Binding-site contacts:
Ligand atom C6 contacts residue VAL34 of chain 1.K at 4.2 Å (hydrophobic).
Ligand atom C2 contacts residue ASN87 of chain 1.K at 4.2 Å.
Ligand atom C3 contacts residue ASN87 of chain 1.K at 3.5 Å.
Ligand atom C contacts residue ASN87 of chain 1.K at 3.2 Å.
Ligand atom O5 contacts residue LEU39 of chain 1.K at 3.7 Å.
Ligand atom C21 contacts residue VAL93 of chain 1.K at 4.1 Å (hydrophobic).
Ligand atom C25 contacts residue TRP28 of chain 1.K at 3.7 Å (hydrophobic).
Ligand atom C10 contacts residue LEU41 of chain 1.K at 4.3 Å (hydrophobic).
Ligand atom O3 contacts residue LEU41 of chain 1.K at 4.1 Å.
Ligand atom C5 contacts residue PHE30 of chain 1.K at 4.3 Å (hydrophobic).
Ligand atom C24 contacts residue LEU39 of chain 1.K at 4.0 Å (hydrophobic).
Ligand atom O2 contacts residue VAL93 of chain 1.K at 3.6 Å.
Ligand atom O1 contacts residue CYS83 of chain 1.K at 3.6 Å.
Ligand atom C27 contacts residue MET96 of chain 1.K at 4.0 Å (hydrophobic).
Ligand atom C contacts residue LEU41 of chain 1.K at 4.3 Å (hydrophobic).
Ligand atom C28 contacts residue GLU92 of chain 1.K at 3.6 Å.
Ligand atom O2 contacts residue ASN87 of chain 1.K at 3.1 Å (h-bond).
Ligand atom O4 contacts residue HIS91 of chain 1.K at 4.2 Å.
Ligand atom O3 contacts residue LEU39 of chain 1.K at 4.0 Å.
Ligand atom C25 contacts residue LEU39 of chain 1.K at 4.2 Å (hydrophobic).
Ligand atom C20 contacts residue VAL93 of chain 1.K at 4.2 Å (hydrophobic).
Ligand atom C5 contacts residue PRO29 of chain 1.K at 4.0 Å (hydrophobic).
Ligand atom C24 contacts residue TRP28 of chain 1.K at 4.0 Å (hydrophobic).
Ligand atom C28 contacts residue MET96 of chain 1.K at 2.8 Å (hydrophobic).
Ligand atom C4 contacts residue VAL34 of chain 1.K at 3.9 Å (hydrophobic).
Ligand atom C27 contacts residue GLU92 of chain 1.K at 3.8 Å.
Ligand atom O1 contacts residue ASN87 of chain 1.K at 2.8 Å (h-bond).
Ligand atom O contacts residue VAL93 of chain 1.K at 4.0 Å.
Ligand atom C3 contacts residue CYS83 of chain 1.K at 4.2 Å (hydrophobic).
Ligand atom O contacts residue ASN87 of chain 1.K at 3.2 Å (h-bond).
Ligand atom O8 contacts residue TRP28 of chain 1.K at 3.8 Å.
Ligand atom O8 contacts residue MET96 of chain 1.K at 2.7 Å.
Ligand atom C1 contacts residue ASN87 of chain 1.K at 3.8 Å.
Ligand atom C7 contacts residue PRO29 of chain 1.K at 3.4 Å (hydrophobic).
Ligand atom C5 contacts residue VAL34 of chain 1.K at 3.3 Å (hydrophobic).
Ligand atom C7 contacts residue VAL34 of chain 1.K at 3.9 Å (hydrophobic).
Ligand atom O6 contacts residue TRP28 of chain 1.K at 3.5 Å.
Ligand atom C3 contacts residue VAL93 of chain 1.K at 4.3 Å (hydrophobic).
Ligand atom C contacts residue TYR86 of chain 1.K at 4.0 Å (hydrophobic).
Ligand atom C29 contacts residue MET96 of chain 1.K at 3.1 Å (hydrophobic).

Sequence of chain 1.K:
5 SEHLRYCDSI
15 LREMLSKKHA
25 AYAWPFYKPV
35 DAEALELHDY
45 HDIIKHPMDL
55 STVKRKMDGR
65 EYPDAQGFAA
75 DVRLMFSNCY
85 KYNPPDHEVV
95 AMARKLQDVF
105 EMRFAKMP

A small-molecule ligand and the protein it binds are described below.
Small molecule (SMILES): CC(=O)OC[C@]12CC[C@H]3[C@@H](C[C@H]4O[C@]45CCCC(=O)[C@]35C)[C@]1(O)CC[C@@]2(O)[C@@](C)(O)[C@@H]1CC(C)=C(C)C(=O)O1